The protein below binds the small molecule below.
Small molecule (SMILES): Nc1ncnc2c1ncn2[C@@H]1O[C@H](CO[P](=O)(O)O[P](=O)(O)NP(=O)(O)O)[C@@H](O)[C@H]1O

Binding-site contacts:
Ligand atom C8 contacts residue VAL161 of chain 1.CB at 3.2 Å (hydrophobic).
Ligand atom O5' contacts residue GLY162 of chain 1.CB at 3.3 Å.
Ligand atom PA contacts residue GLY162 of chain 1.CB at 3.4 Å.
Ligand atom C5 contacts residue TYR345 of chain 1.CB at 3.0 Å (hydrophobic).
Ligand atom O2G contacts residue ARG190 of chain 1.CB at 3.4 Å (salt-bridge).
Ligand atom O3G contacts residue SER346 of chain 1.YA at 3.4 Å.
Ligand atom O1G contacts residue ARG190 of chain 1.CB at 2.5 Å (salt-bridge).
Ligand atom O1B contacts residue LYS163 of chain 1.CB at 3.0 Å (salt-bridge).
Ligand atom C8 contacts residue GLY162 of chain 1.CB at 3.3 Å.
Ligand atom O1B contacts residue GLY160 of chain 1.CB at 3.4 Å (h-bond).
Ligand atom N1 contacts residue ALA421 of chain 1.CB at 3.3 Å.
Ligand atom N9 contacts residue TYR345 of chain 1.CB at 3.2 Å.
Ligand atom O2G contacts residue THR164 of chain 1.CB at 3.4 Å (h-bond).
Ligand atom O1B contacts residue GLY162 of chain 1.CB at 2.8 Å (h-bond).
Ligand atom O2A contacts residue GLY162 of chain 1.CB at 3.3 Å.
Ligand atom O2G contacts residue MG1 of chain 1.BC at 1.6 Å.
Ligand atom N3B contacts residue ARG375 of chain 1.YA at 3.2 Å (salt-bridge).
Ligand atom O3' contacts residue ARG375 of chain 1.YA at 2.8 Å.
Ligand atom O2B contacts residue MG1 of chain 1.BC at 2.3 Å.
Ligand atom O1A contacts residue ARG375 of chain 1.YA at 2.6 Å (salt-bridge).
Ligand atom PB contacts residue LYS163 of chain 1.CB at 3.2 Å.
Ligand atom N6 contacts residue PHE418 of chain 1.CB at 3.3 Å.
Ligand atom O2B contacts residue THR164 of chain 1.CB at 2.6 Å (h-bond).
Ligand atom N3B contacts residue GLY160 of chain 1.CB at 3.0 Å (h-bond).
Ligand atom O2A contacts residue THR164 of chain 1.CB at 3.4 Å.
Ligand atom O3A contacts residue GLY162 of chain 1.CB at 2.6 Å.
Ligand atom O2A contacts residue VAL165 of chain 1.CB at 2.4 Å (h-bond).
Ligand atom O2' contacts residue PHE424 of chain 1.CB at 2.9 Å.
Ligand atom O1G contacts residue ARG375 of chain 1.YA at 2.9 Å (salt-bridge).
Ligand atom O3' contacts residue VAL373 of chain 1.YA at 3.2 Å.
Ligand atom PB contacts residue MG1 of chain 1.BC at 3.3 Å.
Ligand atom C6 contacts residue TYR345 of chain 1.CB at 3.4 Å (hydrophobic).
Ligand atom O2B contacts residue LYS163 of chain 1.CB at 2.8 Å (salt-bridge).
Ligand atom O2G contacts residue GLU189 of chain 1.CB at 3.0 Å (salt-bridge).
Ligand atom O3G contacts residue LYS163 of chain 1.CB at 2.7 Å (salt-bridge).
Ligand atom O1B contacts residue VAL161 of chain 1.CB at 3.0 Å (h-bond).
Ligand atom O3A contacts residue LYS163 of chain 1.CB at 3.1 Å (salt-bridge).
Ligand atom PG contacts residue MG1 of chain 1.BC at 3.1 Å.
Ligand atom O1G contacts residue SER346 of chain 1.YA at 3.3 Å.
Ligand atom C4 contacts residue TYR345 of chain 1.CB at 3.2 Å (hydrophobic).

Sequence of chain 1.CB:
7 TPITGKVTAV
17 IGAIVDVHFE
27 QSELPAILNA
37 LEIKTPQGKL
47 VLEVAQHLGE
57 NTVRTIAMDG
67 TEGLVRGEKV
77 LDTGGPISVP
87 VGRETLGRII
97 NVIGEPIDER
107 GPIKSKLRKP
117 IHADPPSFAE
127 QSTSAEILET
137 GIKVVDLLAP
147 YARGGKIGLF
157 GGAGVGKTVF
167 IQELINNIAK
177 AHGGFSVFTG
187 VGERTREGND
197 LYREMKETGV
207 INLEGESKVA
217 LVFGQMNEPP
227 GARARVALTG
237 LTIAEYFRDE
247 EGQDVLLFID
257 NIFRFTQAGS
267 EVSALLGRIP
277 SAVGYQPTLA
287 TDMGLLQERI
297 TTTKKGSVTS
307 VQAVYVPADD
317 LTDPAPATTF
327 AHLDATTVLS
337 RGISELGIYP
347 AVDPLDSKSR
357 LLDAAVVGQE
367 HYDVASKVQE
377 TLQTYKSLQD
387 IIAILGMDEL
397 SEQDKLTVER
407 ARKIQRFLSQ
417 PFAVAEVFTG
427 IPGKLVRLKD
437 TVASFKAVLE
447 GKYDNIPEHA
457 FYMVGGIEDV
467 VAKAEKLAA

Sequence of chain 1.YA:
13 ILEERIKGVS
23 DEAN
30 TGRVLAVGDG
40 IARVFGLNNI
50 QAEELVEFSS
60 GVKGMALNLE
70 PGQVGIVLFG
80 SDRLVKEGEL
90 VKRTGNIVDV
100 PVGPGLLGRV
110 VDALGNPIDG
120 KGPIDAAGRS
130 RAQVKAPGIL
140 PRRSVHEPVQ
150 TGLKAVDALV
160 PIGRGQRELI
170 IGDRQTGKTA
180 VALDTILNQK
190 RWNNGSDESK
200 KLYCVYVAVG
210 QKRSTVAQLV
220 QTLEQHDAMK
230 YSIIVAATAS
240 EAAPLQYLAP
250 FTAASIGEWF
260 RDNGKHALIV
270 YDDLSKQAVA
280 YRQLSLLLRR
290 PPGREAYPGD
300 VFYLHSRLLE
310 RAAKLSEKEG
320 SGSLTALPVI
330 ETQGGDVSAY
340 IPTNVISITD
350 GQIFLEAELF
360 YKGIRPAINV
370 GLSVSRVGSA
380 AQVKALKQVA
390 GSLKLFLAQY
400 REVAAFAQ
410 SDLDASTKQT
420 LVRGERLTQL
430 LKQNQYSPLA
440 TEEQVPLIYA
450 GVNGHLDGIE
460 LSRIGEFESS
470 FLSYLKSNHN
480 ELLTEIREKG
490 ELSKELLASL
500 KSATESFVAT